Sequence of chain 2.X:
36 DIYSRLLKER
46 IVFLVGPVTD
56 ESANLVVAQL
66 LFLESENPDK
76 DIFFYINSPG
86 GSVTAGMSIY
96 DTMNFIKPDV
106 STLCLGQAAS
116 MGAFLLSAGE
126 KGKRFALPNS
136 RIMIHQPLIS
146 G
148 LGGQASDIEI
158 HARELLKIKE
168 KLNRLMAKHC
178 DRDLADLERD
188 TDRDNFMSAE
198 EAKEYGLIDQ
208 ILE

Binding-site contacts:
Ligand atom CD contacts residue PHE130 of chain 2.X at 3.7 Å (hydrophobic).
Ligand atom CD1 contacts residue PHE100 of chain 2.W at 3.6 Å (hydrophobic).
Ligand atom CB contacts residue LEU108 of chain 2.X at 3.6 Å (hydrophobic).
Ligand atom C contacts residue OCA1 of chain 2.BC at 3.2 Å.
Ligand atom CE contacts residue LEU209 of chain 2.X at 3.7 Å (hydrophobic).
Ligand atom F1 contacts residue LEU132 of chain 2.X at 3.5 Å.
Ligand atom CA contacts residue OCA1 of chain 2.BC at 2.6 Å.
Ligand atom CA contacts residue PHE78 of chain 2.X at 3.5 Å (hydrophobic).
Ligand atom CE1 contacts residue LEU132 of chain 2.X at 3.7 Å (hydrophobic).
Ligand atom C contacts residue PHE100 of chain 2.W at 3.7 Å (hydrophobic).
Ligand atom O contacts residue PHE100 of chain 2.W at 3.8 Å.
Ligand atom CD2 contacts residue TYR80 of chain 2.X at 3.5 Å (hydrophobic).
Ligand atom CZ contacts residue THR97 of chain 2.W at 3.4 Å.
Ligand atom CB contacts residue OCA1 of chain 2.BC at 3.8 Å.
Ligand atom F1 contacts residue THR97 of chain 2.W at 3.2 Å.
Ligand atom N contacts residue TYR80 of chain 2.X at 2.9 Å (h-bond).
Ligand atom CA contacts residue PHE78 of chain 2.X at 3.8 Å (hydrophobic).
Ligand atom CE contacts residue GLU44 of chain 2.X at 3.2 Å.
Ligand atom CG contacts residue LEU108 of chain 2.X at 3.9 Å (hydrophobic).
Ligand atom CB contacts residue PHE130 of chain 2.X at 3.6 Å (hydrophobic).
Ligand atom CB contacts residue PHE78 of chain 2.X at 3.6 Å (hydrophobic).
Ligand atom O contacts residue TYR80 of chain 2.X at 2.4 Å (h-bond).
Ligand atom CD contacts residue TYR80 of chain 2.X at 3.6 Å (hydrophobic).
Ligand atom CG2 contacts residue OCA1 of chain 2.BC at 3.6 Å.
Ligand atom CD contacts residue LEU209 of chain 2.X at 3.7 Å (hydrophobic).
Ligand atom F1 contacts residue ASP96 of chain 2.W at 3.5 Å.
Ligand atom O contacts residue PHE100 of chain 2.W at 3.7 Å.
Ligand atom C contacts residue PHE78 of chain 2.X at 3.6 Å (hydrophobic).
Ligand atom CE2 contacts residue LEU66 of chain 2.W at 3.8 Å (hydrophobic).
Ligand atom C contacts residue TYR80 of chain 2.X at 3.5 Å (hydrophobic).
Ligand atom CB contacts residue PHE78 of chain 2.X at 3.8 Å (hydrophobic).
Ligand atom CZ contacts residue LEU132 of chain 2.X at 3.8 Å (hydrophobic).
Ligand atom F2 contacts residue VAL62 of chain 2.W at 3.8 Å.
Ligand atom F1 contacts residue PHE100 of chain 2.W at 3.2 Å.
Ligand atom N contacts residue OCA1 of chain 2.BC at 2.7 Å (h-bond).
Ligand atom F2 contacts residue TYR80 of chain 2.X at 3.5 Å.
Ligand atom F2 contacts residue LEU110 of chain 2.X at 3.7 Å.
Ligand atom N contacts residue OCA1 of chain 2.BC at 1.5 Å.
Ligand atom CA contacts residue PHE100 of chain 2.W at 3.7 Å (hydrophobic).
Ligand atom F2 contacts residue LEU66 of chain 2.W at 3.3 Å.

This small molecule binds to this protein.
Small molecule (SMILES): C[C@@H]1C[C@H]2C(=O)O[C@@H](C)[C@H](NC(=O)[C@@H](N)Cc3cc(F)cc(F)c3)C(=O)N3CCC[C@H]3C(=O)N3CCCC[C@H]3C(=O)N[C@@H](C)C(=O)N2C1

Sequence of chain 2.W:
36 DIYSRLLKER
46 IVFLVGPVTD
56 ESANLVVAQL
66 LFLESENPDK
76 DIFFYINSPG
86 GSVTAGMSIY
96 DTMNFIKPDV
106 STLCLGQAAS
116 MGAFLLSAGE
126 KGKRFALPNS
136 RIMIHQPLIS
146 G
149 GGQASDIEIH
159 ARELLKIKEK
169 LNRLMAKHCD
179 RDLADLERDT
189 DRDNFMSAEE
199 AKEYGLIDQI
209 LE